Binding-site contacts:
Ligand atom C4 contacts residue ALA157 of chain 2.A at 3.6 Å (hydrophobic).
Ligand atom O7 contacts residue NAG1 of chain 2.C at 4.1 Å.
Ligand atom N2 contacts residue ASN240 of chain 2.A at 2.9 Å (h-bond).
Ligand atom C6 contacts residue NAG1 of chain 2.C at 3.9 Å.
Ligand atom O3 contacts residue ARG195 of chain 2.A at 3.3 Å (salt-bridge).
Ligand atom C8 contacts residue ASN240 of chain 2.A at 3.8 Å.
Ligand atom O5 contacts residue ASN240 of chain 2.A at 2.4 Å (h-bond).
Ligand atom O7 contacts residue LYS183 of chain 1.A at 3.2 Å (salt-bridge).
Ligand atom C7 contacts residue SER241 of chain 2.A at 4.0 Å.
Ligand atom O5 contacts residue ALA157 of chain 2.A at 4.1 Å.
Ligand atom C3 contacts residue ASN240 of chain 2.A at 3.8 Å.
Ligand atom C7 contacts residue ARG195 of chain 2.A at 3.7 Å.
Ligand atom O7 contacts residue ASN240 of chain 2.A at 3.4 Å.
Ligand atom C7 contacts residue ASN240 of chain 2.A at 3.4 Å.
Ligand atom C1 contacts residue ASN240 of chain 2.A at 1.5 Å.
Ligand atom C8 contacts residue ILE211 of chain 1.A at 3.2 Å (hydrophobic).
Ligand atom C1 contacts residue LEU158 of chain 2.A at 3.7 Å (hydrophobic).
Ligand atom C5 contacts residue NAG1 of chain 2.C at 3.6 Å.
Ligand atom O7 contacts residue ARG195 of chain 2.A at 4.1 Å.
Ligand atom O3 contacts residue ASP182 of chain 1.A at 4.1 Å.
Ligand atom O3 contacts residue ALA157 of chain 2.A at 4.1 Å.
Ligand atom C8 contacts residue NAG1 of chain 2.C at 3.8 Å.
Ligand atom O5 contacts residue LEU158 of chain 2.A at 3.6 Å (h-bond).
Ligand atom O3 contacts residue THR242 of chain 2.A at 3.9 Å.
Ligand atom C5 contacts residue ASN240 of chain 2.A at 3.7 Å.
Ligand atom N2 contacts residue ARG195 of chain 2.A at 4.0 Å.
Ligand atom O7 contacts residue THR242 of chain 2.A at 3.2 Å.
Ligand atom C6 contacts residue ASN159 of chain 2.A at 4.0 Å.
Ligand atom O7 contacts residue SER241 of chain 2.A at 3.1 Å.
Ligand atom C1 contacts residue ASN159 of chain 2.A at 4.0 Å.
Ligand atom O6 contacts residue ASN159 of chain 2.A at 3.6 Å.
Ligand atom C7 contacts residue THR242 of chain 2.A at 4.0 Å.
Ligand atom O6 contacts residue ALA157 of chain 2.A at 3.6 Å (h-bond).
Ligand atom C3 contacts residue ALA157 of chain 2.A at 4.2 Å (hydrophobic).
Ligand atom C8 contacts residue ARG195 of chain 2.A at 3.6 Å.
Ligand atom O5 contacts residue ASN159 of chain 2.A at 3.3 Å.
Ligand atom C7 contacts residue LYS183 of chain 1.A at 3.9 Å.
Ligand atom O6 contacts residue THR242 of chain 2.A at 4.0 Å.
Ligand atom C2 contacts residue ASN240 of chain 2.A at 2.5 Å.
Ligand atom C2 contacts residue ALA157 of chain 2.A at 4.1 Å (hydrophobic).

Sequence of chain 1.A:
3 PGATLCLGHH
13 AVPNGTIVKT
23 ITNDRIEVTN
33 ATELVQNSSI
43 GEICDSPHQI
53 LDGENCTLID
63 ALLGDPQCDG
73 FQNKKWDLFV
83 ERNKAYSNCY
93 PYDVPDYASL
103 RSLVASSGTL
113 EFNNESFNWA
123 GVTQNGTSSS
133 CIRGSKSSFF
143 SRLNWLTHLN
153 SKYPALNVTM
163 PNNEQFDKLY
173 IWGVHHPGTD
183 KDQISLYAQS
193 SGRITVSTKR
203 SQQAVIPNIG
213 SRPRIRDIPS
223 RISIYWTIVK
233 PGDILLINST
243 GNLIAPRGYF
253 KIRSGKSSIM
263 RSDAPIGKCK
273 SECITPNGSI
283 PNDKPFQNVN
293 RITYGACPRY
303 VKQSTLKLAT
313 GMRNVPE

Sequence of chain 2.A:
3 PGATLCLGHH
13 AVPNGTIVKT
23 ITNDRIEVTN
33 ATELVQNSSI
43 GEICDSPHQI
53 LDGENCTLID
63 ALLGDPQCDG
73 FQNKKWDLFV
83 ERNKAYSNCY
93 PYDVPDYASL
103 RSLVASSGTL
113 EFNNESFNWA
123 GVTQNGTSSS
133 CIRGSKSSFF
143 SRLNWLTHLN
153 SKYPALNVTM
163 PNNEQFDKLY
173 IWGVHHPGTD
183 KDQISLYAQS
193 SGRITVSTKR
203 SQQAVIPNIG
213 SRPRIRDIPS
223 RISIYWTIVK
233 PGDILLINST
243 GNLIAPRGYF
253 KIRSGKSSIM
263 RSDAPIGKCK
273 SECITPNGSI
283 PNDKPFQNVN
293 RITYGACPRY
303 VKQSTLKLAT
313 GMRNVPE

A small-molecule ligand and the protein it binds are described below.
Small molecule (SMILES): CC(=O)N[C@H]1[C@H](O[C@H]2[C@H](O)[C@@H](NC(C)=O)CO[C@@H]2CO)O[C@H](CO)[C@@H](O[C@@H]2O[C@H](CO)[C@@H](O)[C@H](O)[C@@H]2O)[C@@H]1O